Sequence of chain 1.A:
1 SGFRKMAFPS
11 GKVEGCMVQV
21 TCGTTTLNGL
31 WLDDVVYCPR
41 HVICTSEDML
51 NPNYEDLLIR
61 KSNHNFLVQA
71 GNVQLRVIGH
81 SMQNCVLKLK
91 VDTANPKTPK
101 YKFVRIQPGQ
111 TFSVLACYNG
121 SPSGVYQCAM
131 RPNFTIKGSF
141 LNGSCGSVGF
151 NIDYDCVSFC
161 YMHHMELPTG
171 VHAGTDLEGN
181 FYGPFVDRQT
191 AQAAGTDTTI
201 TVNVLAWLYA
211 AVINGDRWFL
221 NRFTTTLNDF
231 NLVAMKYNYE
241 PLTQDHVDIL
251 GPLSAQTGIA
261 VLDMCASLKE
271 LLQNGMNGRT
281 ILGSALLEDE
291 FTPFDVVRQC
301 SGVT

Sequence of chain 2.A:
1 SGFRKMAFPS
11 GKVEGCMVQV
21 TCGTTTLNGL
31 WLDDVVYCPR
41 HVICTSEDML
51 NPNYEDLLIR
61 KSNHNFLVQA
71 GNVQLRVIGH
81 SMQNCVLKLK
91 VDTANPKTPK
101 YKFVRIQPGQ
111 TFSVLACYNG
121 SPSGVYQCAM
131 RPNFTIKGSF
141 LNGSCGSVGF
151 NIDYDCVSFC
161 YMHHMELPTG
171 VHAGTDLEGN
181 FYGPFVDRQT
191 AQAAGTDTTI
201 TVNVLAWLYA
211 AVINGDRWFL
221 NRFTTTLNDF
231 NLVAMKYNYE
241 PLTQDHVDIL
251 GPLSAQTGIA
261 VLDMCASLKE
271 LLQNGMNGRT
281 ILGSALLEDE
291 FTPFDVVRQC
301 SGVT

A small-molecule ligand and the protein it binds are described below.
Small molecule (SMILES): CC(=O)N(CCC(N)=O)[C@H]1CCS(=O)(=O)C1

Binding-site contacts:
Ligand atom C contacts residue SER144 of chain 1.A at 4.1 Å.
Ligand atom O3 contacts residue HIS164 of chain 1.A at 3.4 Å (h-bond).
Ligand atom C8 contacts residue CYS145 of chain 1.A at 1.8 Å (hydrophobic).
Ligand atom C4 contacts residue MET165 of chain 1.A at 4.0 Å (hydrophobic).
Ligand atom C contacts residue PHE140 of chain 1.A at 3.6 Å (hydrophobic).
Ligand atom C1 contacts residue LEU141 of chain 1.A at 3.5 Å (hydrophobic).
Ligand atom N1 contacts residue CYS145 of chain 1.A at 4.0 Å.
Ligand atom C contacts residue GLU166 of chain 1.A at 3.7 Å.
Ligand atom C8 contacts residue GLY143 of chain 1.A at 3.6 Å.
Ligand atom O contacts residue PHE140 of chain 1.A at 3.5 Å.
Ligand atom O1 contacts residue HIS164 of chain 1.A at 4.1 Å.
Ligand atom C6 contacts residue ASN142 of chain 1.A at 4.1 Å.
Ligand atom C7 contacts residue HIS164 of chain 1.A at 3.8 Å.
Ligand atom C4 contacts residue HIS164 of chain 1.A at 3.0 Å.
Ligand atom O1 contacts residue MET165 of chain 1.A at 3.6 Å.
Ligand atom N contacts residue PHE140 of chain 1.A at 2.9 Å (h-bond).
Ligand atom C3 contacts residue HIS164 of chain 1.A at 4.0 Å.
Ligand atom C5 contacts residue MET49 of chain 1.A at 3.8 Å (hydrophobic).
Ligand atom C5 contacts residue HIS164 of chain 1.A at 3.7 Å.
Ligand atom N contacts residue GLU166 of chain 1.A at 3.4 Å (salt-bridge).
Ligand atom N1 contacts residue HIS164 of chain 1.A at 3.8 Å.
Ligand atom O contacts residue HIS172 of chain 1.A at 3.8 Å.
Ligand atom O3 contacts residue SER144 of chain 1.A at 4.0 Å.
Ligand atom C1 contacts residue ASN142 of chain 1.A at 3.7 Å.
Ligand atom O contacts residue SER144 of chain 1.A at 4.0 Å.
Ligand atom C contacts residue HIS163 of chain 1.A at 3.9 Å.
Ligand atom O3 contacts residue HIS163 of chain 1.A at 3.4 Å.
Ligand atom O contacts residue GLU166 of chain 1.A at 3.5 Å.
Ligand atom O contacts residue HIS163 of chain 1.A at 2.8 Å (h-bond).
Ligand atom N contacts residue SER1 of chain 2.A at 4.0 Å.
Ligand atom O1 contacts residue GLU166 of chain 1.A at 3.2 Å (salt-bridge).
Ligand atom C5 contacts residue HIS41 of chain 1.A at 4.1 Å.
Ligand atom C5 contacts residue MET165 of chain 1.A at 3.5 Å (hydrophobic).
Ligand atom C7 contacts residue CYS145 of chain 1.A at 2.9 Å (hydrophobic).
Ligand atom N contacts residue ASN142 of chain 1.A at 4.1 Å.
Ligand atom C2 contacts residue GLU166 of chain 1.A at 4.2 Å.
Ligand atom O3 contacts residue CYS145 of chain 1.A at 2.7 Å.
Ligand atom N contacts residue LEU141 of chain 1.A at 3.7 Å.
Ligand atom C4 contacts residue HIS41 of chain 1.A at 3.4 Å.
Ligand atom C contacts residue LEU141 of chain 1.A at 3.7 Å (hydrophobic).